Binding-site contacts:
Ligand atom C20 contacts residue ALA290 of chain 1.B at 3.7 Å (hydrophobic).
Ligand atom C12 contacts residue ASP293 of chain 1.B at 3.4 Å.
Ligand atom C7 contacts residue GLY289 of chain 1.B at 3.6 Å.
Ligand atom N1 contacts residue PHE197 of chain 1.B at 3.7 Å.
Ligand atom C16 contacts residue ASN228 of chain 1.B at 3.2 Å.
Ligand atom C11 contacts residue ASP293 of chain 1.B at 3.6 Å.
Ligand atom C14 contacts residue LEU227 of chain 1.B at 3.7 Å (hydrophobic).
Ligand atom O1 contacts residue PHE292 of chain 1.B at 3.6 Å.
Ligand atom C10 contacts residue PHE197 of chain 1.B at 3.7 Å (hydrophobic).
Ligand atom C15 contacts residue ASN228 of chain 1.B at 3.6 Å.
Ligand atom O4 contacts residue ASN195 of chain 1.B at 2.9 Å (h-bond).
Ligand atom C16 contacts residue ASN195 of chain 1.B at 3.5 Å.
Ligand atom O1 contacts residue PHE197 of chain 1.B at 3.6 Å.
Ligand atom C8 contacts residue PHE197 of chain 1.B at 3.6 Å (hydrophobic).
Ligand atom O2 contacts residue ASP293 of chain 1.B at 2.5 Å (salt-bridge).
Ligand atom C11 contacts residue PHE292 of chain 1.B at 3.5 Å (hydrophobic).
Ligand atom O3 contacts residue PHE231 of chain 1.B at 3.5 Å.
Ligand atom C15 contacts residue PHE197 of chain 1.B at 3.7 Å (hydrophobic).
Ligand atom C21 contacts residue SER95 of chain 1.B at 3.7 Å.
Ligand atom C4 contacts residue ALA290 of chain 1.B at 3.6 Å (hydrophobic).
Ligand atom O3 contacts residue ASN195 of chain 1.B at 3.5 Å (h-bond).
Ligand atom C8 contacts residue GLY289 of chain 1.B at 3.6 Å.
Ligand atom C9 contacts residue PHE197 of chain 1.B at 3.6 Å (hydrophobic).
Ligand atom C16 contacts residue PHE224 of chain 1.B at 3.5 Å (hydrophobic).
Ligand atom N1 contacts residue GLY289 of chain 1.B at 3.4 Å.
Ligand atom C3 contacts residue ALA290 of chain 1.B at 3.7 Å (hydrophobic).
Ligand atom C5 contacts residue ALA290 of chain 1.B at 3.6 Å (hydrophobic).
Ligand atom N1 contacts residue ALA290 of chain 1.B at 3.3 Å (h-bond).
Ligand atom C6 contacts residue PHE197 of chain 1.B at 3.5 Å (hydrophobic).
Ligand atom C6 contacts residue GLY289 of chain 1.B at 3.7 Å.
Ligand atom C11 contacts residue ASN195 of chain 1.B at 3.4 Å.
Ligand atom O4 contacts residue LEU227 of chain 1.B at 3.3 Å.
Ligand atom C14 contacts residue PHE231 of chain 1.B at 3.2 Å (hydrophobic).
Ligand atom O1 contacts residue ASN195 of chain 1.B at 3.4 Å (h-bond).
Ligand atom C13 contacts residue PHE197 of chain 1.B at 3.7 Å (hydrophobic).
Ligand atom C7 contacts residue PHE197 of chain 1.B at 3.5 Å (hydrophobic).
Ligand atom C10 contacts residue PHE292 of chain 1.B at 3.6 Å (hydrophobic).
Ligand atom C12 contacts residue ASN195 of chain 1.B at 3.6 Å.
Ligand atom C16 contacts residue LEU227 of chain 1.B at 3.7 Å (hydrophobic).
Ligand atom C18 contacts residue PHE197 of chain 1.B at 3.5 Å (hydrophobic).

A small-molecule ligand and the protein it binds are described below.
Small molecule (SMILES): C#Cc1cccc(Nc2ncnc3cc(OCCOC)c(OCCOC)cc23)c1

Sequence of chain 1.B:
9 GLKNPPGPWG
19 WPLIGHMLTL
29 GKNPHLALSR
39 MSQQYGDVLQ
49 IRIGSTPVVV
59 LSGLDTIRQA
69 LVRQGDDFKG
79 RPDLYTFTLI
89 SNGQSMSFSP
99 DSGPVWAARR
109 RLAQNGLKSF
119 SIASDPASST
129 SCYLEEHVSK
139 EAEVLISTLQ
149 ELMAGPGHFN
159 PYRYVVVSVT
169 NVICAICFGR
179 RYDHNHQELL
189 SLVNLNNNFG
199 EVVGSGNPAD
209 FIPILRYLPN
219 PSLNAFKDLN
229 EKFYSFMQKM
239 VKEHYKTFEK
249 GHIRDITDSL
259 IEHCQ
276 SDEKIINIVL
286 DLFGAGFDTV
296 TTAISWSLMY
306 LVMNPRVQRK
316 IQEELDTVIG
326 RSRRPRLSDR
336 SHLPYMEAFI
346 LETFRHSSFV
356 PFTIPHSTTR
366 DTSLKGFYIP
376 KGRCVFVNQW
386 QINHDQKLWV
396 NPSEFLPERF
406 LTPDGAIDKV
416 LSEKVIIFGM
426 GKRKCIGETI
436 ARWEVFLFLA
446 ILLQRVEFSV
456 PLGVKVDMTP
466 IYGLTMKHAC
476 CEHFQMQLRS